A small-molecule ligand and the protein it binds are described below.
Small molecule (SMILES): C[C@@H](O)[C@@H]1NC(=O)[C@H](CCC(=O)O)NC(=O)[C@@H]2CCCN2C(=O)[C@H](CC(N)=O)NC(=O)CCNC(=O)[C@H](CCC(=O)O)NC(=O)CNC1=O

Sequence of chain 1.B:
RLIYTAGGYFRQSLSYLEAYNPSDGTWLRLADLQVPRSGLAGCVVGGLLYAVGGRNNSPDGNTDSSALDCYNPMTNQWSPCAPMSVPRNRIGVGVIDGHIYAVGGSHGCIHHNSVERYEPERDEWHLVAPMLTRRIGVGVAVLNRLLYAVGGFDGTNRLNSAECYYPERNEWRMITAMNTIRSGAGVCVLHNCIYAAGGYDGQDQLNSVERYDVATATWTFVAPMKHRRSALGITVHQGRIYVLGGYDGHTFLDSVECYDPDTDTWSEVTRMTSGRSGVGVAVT

Binding-site contacts:
Ligand atom CA contacts residue SER230 of chain 1.B at 3.8 Å.
Ligand atom OE1 contacts residue ASN57 of chain 1.B at 2.8 Å (h-bond).
Ligand atom CD contacts residue TYR9 of chain 1.B at 3.4 Å (hydrophobic).
Ligand atom N contacts residue TYR247 of chain 1.B at 3.3 Å.
Ligand atom CA contacts residue TYR9 of chain 1.B at 3.7 Å (hydrophobic).
Ligand atom O contacts residue TYR247 of chain 1.B at 3.4 Å.
Ligand atom OE1 contacts residue SER38 of chain 1.B at 3.6 Å (h-bond).
Ligand atom CD contacts residue ASN57 of chain 1.B at 3.8 Å.
Ligand atom O contacts residue GLN205 of chain 1.B at 2.5 Å (h-bond).
Ligand atom CG2 contacts residue ARG90 of chain 1.B at 3.4 Å.
Ligand atom O contacts residue TYR9 of chain 1.B at 3.7 Å.
Ligand atom O contacts residue TYR247 of chain 1.B at 3.7 Å.
Ligand atom C contacts residue PHE252 of chain 1.B at 3.6 Å (hydrophobic).
Ligand atom OE2 contacts residue TYR9 of chain 1.B at 3.6 Å.
Ligand atom CD contacts residue ARG90 of chain 1.B at 3.1 Å.
Ligand atom CG contacts residue ARG90 of chain 1.B at 3.4 Å.
Ligand atom OE2 contacts residue SER38 of chain 1.B at 2.5 Å (h-bond).
Ligand atom O contacts residue PHE252 of chain 1.B at 3.3 Å.
Ligand atom O contacts residue SER277 of chain 1.B at 2.6 Å (h-bond).
Ligand atom C contacts residue GLN205 of chain 1.B at 3.7 Å.
Ligand atom OE2 contacts residue SER183 of chain 1.B at 2.6 Å (h-bond).
Ligand atom O contacts residue ALA231 of chain 1.B at 3.6 Å.
Ligand atom CA contacts residue TYR247 of chain 1.B at 3.6 Å (hydrophobic).
Ligand atom OE1 contacts residue ARG158 of chain 1.B at 2.8 Å (salt-bridge).
Ligand atom CG contacts residue TYR200 of chain 1.B at 3.7 Å (hydrophobic).
Ligand atom O contacts residue PHE252 of chain 1.B at 3.6 Å.
Ligand atom CD contacts residue SER183 of chain 1.B at 3.2 Å.
Ligand atom C contacts residue SER230 of chain 1.B at 3.5 Å.
Ligand atom OE2 contacts residue GLY184 of chain 1.B at 3.2 Å (h-bond).
Ligand atom OE1 contacts residue ARG55 of chain 1.B at 3.0 Å (salt-bridge).
Ligand atom OE1 contacts residue SER183 of chain 1.B at 3.1 Å.
Ligand atom CB contacts residue TYR200 of chain 1.B at 3.5 Å (hydrophobic).
Ligand atom CA contacts residue PHE252 of chain 1.B at 3.6 Å (hydrophobic).
Ligand atom OE2 contacts residue ARG90 of chain 1.B at 2.2 Å (salt-bridge).
Ligand atom O contacts residue SER230 of chain 1.B at 2.6 Å (h-bond).
Ligand atom CB contacts residue ASN57 of chain 1.B at 3.6 Å.
Ligand atom CG contacts residue TYR9 of chain 1.B at 3.4 Å (hydrophobic).
Ligand atom CD contacts residue SER38 of chain 1.B at 3.3 Å.
Ligand atom CB contacts residue ARG55 of chain 1.B at 3.8 Å.
Ligand atom C contacts residue SER277 of chain 1.B at 3.7 Å.